Binding-site contacts:
Ligand atom O5 contacts residue CYS386 of chain 1.Y at 4.4 Å.
Ligand atom C7 contacts residue ASN384 of chain 1.Y at 3.1 Å.
Ligand atom O6 contacts residue PRO388 of chain 1.Y at 3.0 Å.
Ligand atom C5 contacts residue ASN384 of chain 1.Y at 3.5 Å.
Ligand atom C3 contacts residue ASN384 of chain 1.Y at 3.6 Å.
Ligand atom C8 contacts residue ASN384 of chain 1.Y at 3.6 Å.
Ligand atom C1 contacts residue ASN384 of chain 1.Y at 1.4 Å.
Ligand atom O7 contacts residue ASN384 of chain 1.Y at 2.9 Å.
Ligand atom O5 contacts residue ALA387 of chain 1.Y at 4.2 Å.
Ligand atom O6 contacts residue ALA387 of chain 1.Y at 4.1 Å.
Ligand atom C2 contacts residue ASN384 of chain 1.Y at 2.3 Å.
Ligand atom C4 contacts residue ASN384 of chain 1.Y at 4.0 Å.
Ligand atom N2 contacts residue ASN384 of chain 1.Y at 3.0 Å (h-bond).
Ligand atom O5 contacts residue ASN384 of chain 1.Y at 2.1 Å (h-bond).
Ligand atom C6 contacts residue PRO388 of chain 1.Y at 3.8 Å (hydrophobic).

Sequence of chain 1.Y:
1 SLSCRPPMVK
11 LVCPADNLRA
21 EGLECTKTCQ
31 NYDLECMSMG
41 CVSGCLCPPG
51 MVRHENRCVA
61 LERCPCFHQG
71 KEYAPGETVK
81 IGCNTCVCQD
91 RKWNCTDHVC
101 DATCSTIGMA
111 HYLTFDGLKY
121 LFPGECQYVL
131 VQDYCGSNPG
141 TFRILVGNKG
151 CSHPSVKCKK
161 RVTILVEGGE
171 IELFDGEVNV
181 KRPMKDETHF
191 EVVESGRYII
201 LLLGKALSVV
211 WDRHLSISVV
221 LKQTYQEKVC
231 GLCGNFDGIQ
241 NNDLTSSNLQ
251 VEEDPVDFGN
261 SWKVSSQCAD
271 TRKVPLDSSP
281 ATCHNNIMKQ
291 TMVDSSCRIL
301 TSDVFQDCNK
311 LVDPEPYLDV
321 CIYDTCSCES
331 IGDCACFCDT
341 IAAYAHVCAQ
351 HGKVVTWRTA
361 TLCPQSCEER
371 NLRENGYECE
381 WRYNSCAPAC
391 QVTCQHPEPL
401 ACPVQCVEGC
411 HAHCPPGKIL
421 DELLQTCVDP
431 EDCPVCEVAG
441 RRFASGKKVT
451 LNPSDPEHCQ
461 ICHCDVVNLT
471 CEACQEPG

A small-molecule ligand and the protein it binds are described below.
Small molecule (SMILES): CC(=O)N[C@@H]1[C@@H](O)[C@H](O)[C@@H](CO)O[C@H]1O